Sequence of chain 53.A:
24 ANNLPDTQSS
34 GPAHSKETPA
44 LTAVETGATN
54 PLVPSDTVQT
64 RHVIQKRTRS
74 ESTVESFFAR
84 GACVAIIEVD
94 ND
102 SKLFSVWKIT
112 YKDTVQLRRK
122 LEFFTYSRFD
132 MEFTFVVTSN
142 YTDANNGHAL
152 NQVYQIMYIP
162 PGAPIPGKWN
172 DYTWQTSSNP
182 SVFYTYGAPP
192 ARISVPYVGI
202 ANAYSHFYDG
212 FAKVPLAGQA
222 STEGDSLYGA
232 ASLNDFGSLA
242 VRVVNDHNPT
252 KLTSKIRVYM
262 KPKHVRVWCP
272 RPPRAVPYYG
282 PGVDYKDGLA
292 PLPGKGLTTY

Sequence of chain 53.C:
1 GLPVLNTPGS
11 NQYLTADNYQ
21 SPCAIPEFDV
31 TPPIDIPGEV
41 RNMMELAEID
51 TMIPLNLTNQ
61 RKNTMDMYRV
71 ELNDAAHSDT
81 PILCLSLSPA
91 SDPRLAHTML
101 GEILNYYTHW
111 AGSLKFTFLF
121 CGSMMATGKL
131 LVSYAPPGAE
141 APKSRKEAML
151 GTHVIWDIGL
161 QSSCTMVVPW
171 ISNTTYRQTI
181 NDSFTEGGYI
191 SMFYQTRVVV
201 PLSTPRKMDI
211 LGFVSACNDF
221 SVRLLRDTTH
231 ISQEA

Binding-site contacts:
Ligand atom C9 contacts residue VAL199 of chain 53.A at 3.6 Å (hydrophobic).
Ligand atom C5 contacts residue TYR112 of chain 53.A at 3.5 Å (hydrophobic).
Ligand atom C21 contacts residue SER128 of chain 53.A at 3.8 Å.
Ligand atom O3 contacts residue PHE130 of chain 53.A at 3.6 Å.
Ligand atom C7 contacts residue MET132 of chain 53.A at 3.3 Å (hydrophobic).
Ligand atom C17 contacts residue TYR159 of chain 53.A at 3.7 Å (hydrophobic).
Ligand atom C1 contacts residue TYR205 of chain 53.A at 3.8 Å (hydrophobic).
Ligand atom C16 contacts residue ALA24 of chain 53.C at 3.8 Å (hydrophobic).
Ligand atom O1 contacts residue PHE237 of chain 53.A at 3.8 Å.
Ligand atom C10 contacts residue TYR159 of chain 53.A at 3.5 Å (hydrophobic).
Ligand atom C21 contacts residue HIS207 of chain 53.A at 3.6 Å.
Ligand atom C13 contacts residue MET132 of chain 53.A at 3.4 Å (hydrophobic).
Ligand atom C12 contacts residue ILE110 of chain 53.A at 3.8 Å (hydrophobic).
Ligand atom C9 contacts residue PHE237 of chain 53.A at 3.7 Å (hydrophobic).
Ligand atom C19 contacts residue LEU240 of chain 53.A at 3.8 Å (hydrophobic).
Ligand atom C11 contacts residue ILE110 of chain 53.A at 3.8 Å (hydrophobic).
Ligand atom C3 contacts residue MET132 of chain 53.A at 3.7 Å (hydrophobic).
Ligand atom O2 contacts residue VAL196 of chain 53.A at 3.4 Å.
Ligand atom O1 contacts residue MET132 of chain 53.A at 3.7 Å.
Ligand atom C2 contacts residue PHE237 of chain 53.A at 3.6 Å (hydrophobic).
Ligand atom O3 contacts residue TYR112 of chain 53.A at 3.6 Å.
Ligand atom C13 contacts residue ILE110 of chain 53.A at 3.7 Å (hydrophobic).
Ligand atom C8 contacts residue MET132 of chain 53.A at 3.4 Å (hydrophobic).
Ligand atom C14 contacts residue TYR159 of chain 53.A at 3.5 Å (hydrophobic).
Ligand atom CL2 contacts residue ILE25 of chain 53.C at 3.4 Å.
Ligand atom C17 contacts residue ALA24 of chain 53.C at 3.7 Å (hydrophobic).
Ligand atom C21 contacts residue TYR205 of chain 53.A at 3.8 Å (hydrophobic).
Ligand atom CL2 contacts residue ALA24 of chain 53.C at 3.5 Å.
Ligand atom CL3 contacts residue PHE134 of chain 53.A at 3.8 Å.
Ligand atom C7 contacts residue PHE237 of chain 53.A at 3.5 Å (hydrophobic).
Ligand atom C20 contacts residue ILE194 of chain 53.A at 3.8 Å (hydrophobic).
Ligand atom C12 contacts residue PHE134 of chain 53.A at 3.8 Å (hydrophobic).
Ligand atom C6 contacts residue TYR112 of chain 53.A at 3.7 Å (hydrophobic).
Ligand atom C13 contacts residue PHE134 of chain 53.A at 3.7 Å (hydrophobic).
Ligand atom C20 contacts residue LEU240 of chain 53.A at 3.8 Å (hydrophobic).
Ligand atom C16 contacts residue TYR159 of chain 53.A at 3.8 Å (hydrophobic).
Ligand atom CL3 contacts residue LEU240 of chain 53.A at 3.8 Å.
Ligand atom O1 contacts residue ILE110 of chain 53.A at 3.7 Å.
Ligand atom CL2 contacts residue TYR159 of chain 53.A at 3.6 Å.
Ligand atom C4 contacts residue MET132 of chain 53.A at 3.8 Å (hydrophobic).

This protein binds this small molecule.
Small molecule (SMILES): COc1ccc(OCc2ccc(COc3c(Cl)cccc3Cl)cc2)c(Cl)c1